Sequence of chain 1.E:
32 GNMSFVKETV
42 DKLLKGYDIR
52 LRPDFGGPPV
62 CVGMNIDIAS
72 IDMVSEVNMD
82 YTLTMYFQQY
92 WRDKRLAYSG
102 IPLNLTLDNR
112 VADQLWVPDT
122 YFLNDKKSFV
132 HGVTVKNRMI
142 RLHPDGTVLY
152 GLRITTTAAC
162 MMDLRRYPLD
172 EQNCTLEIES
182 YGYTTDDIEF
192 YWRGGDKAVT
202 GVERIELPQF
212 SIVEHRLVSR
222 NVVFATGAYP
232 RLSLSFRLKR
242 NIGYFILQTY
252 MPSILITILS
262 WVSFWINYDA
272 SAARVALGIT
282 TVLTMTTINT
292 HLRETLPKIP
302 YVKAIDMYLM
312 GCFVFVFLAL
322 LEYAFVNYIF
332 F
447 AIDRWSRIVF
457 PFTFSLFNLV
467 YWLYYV

This small molecule binds to this protein.
Small molecule (SMILES): CC(=O)N[C@H]1[C@H](O[C@H]2[C@H](O)[C@@H](NC(C)=O)CO[C@@H]2CO)O[C@H](CO)[C@@H](O[C@@H]2O[C@H](CO[C@H]3O[C@H](CO)[C@@H](O)[C@H](O)[C@@H]3O)[C@@H](O)[C@H](O[C@H]3O[C@H](CO)[C@@H](O)[C@H](O)[C@@H]3O)[C@@H]2O)[C@@H]1O

Sequence of chain 1.F:
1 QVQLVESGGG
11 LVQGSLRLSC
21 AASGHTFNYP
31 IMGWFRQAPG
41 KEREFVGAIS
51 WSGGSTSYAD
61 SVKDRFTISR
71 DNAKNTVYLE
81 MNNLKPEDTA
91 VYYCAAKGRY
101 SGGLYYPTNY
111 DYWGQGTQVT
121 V

Binding-site contacts:
Ligand atom N2 contacts residue ARG221 of chain 1.E at 3.3 Å (salt-bridge).
Ligand atom O6 contacts residue TYR29 of chain 1.F at 3.0 Å.
Ligand atom O7 contacts residue ASN174 of chain 1.E at 3.1 Å (h-bond).
Ligand atom C7 contacts residue SER236 of chain 1.E at 4.1 Å.
Ligand atom C8 contacts residue ARG217 of chain 1.E at 4.0 Å.
Ligand atom O3 contacts residue ASP111 of chain 1.F at 3.8 Å.
Ligand atom C5 contacts residue ASN174 of chain 1.E at 3.6 Å.
Ligand atom C6 contacts residue SER220 of chain 1.E at 3.5 Å.
Ligand atom C7 contacts residue ARG221 of chain 1.E at 3.4 Å.
Ligand atom C8 contacts residue SER101 of chain 1.F at 3.6 Å.
Ligand atom N2 contacts residue SER236 of chain 1.E at 3.2 Å (h-bond).
Ligand atom O6 contacts residue ASN28 of chain 1.F at 3.8 Å.
Ligand atom C8 contacts residue ARG221 of chain 1.E at 3.3 Å.
Ligand atom C2 contacts residue SER236 of chain 1.E at 4.0 Å.
Ligand atom C7 contacts residue ARG238 of chain 1.E at 4.0 Å.
Ligand atom O3 contacts residue ARG221 of chain 1.E at 3.2 Å (salt-bridge).
Ligand atom C2 contacts residue ASN174 of chain 1.E at 2.5 Å.
Ligand atom C1 contacts residue ASN174 of chain 1.E at 1.4 Å.
Ligand atom N2 contacts residue ASP111 of chain 1.F at 3.2 Å (salt-bridge).
Ligand atom C8 contacts residue SER236 of chain 1.E at 4.0 Å.
Ligand atom C7 contacts residue ASP111 of chain 1.F at 3.9 Å.
Ligand atom N2 contacts residue ASN174 of chain 1.E at 3.0 Å (h-bond).
Ligand atom O5 contacts residue VAL219 of chain 1.E at 3.6 Å.
Ligand atom O2 contacts residue THR108 of chain 1.F at 3.4 Å (h-bond).
Ligand atom C3 contacts residue SER236 of chain 1.E at 3.9 Å.
Ligand atom O7 contacts residue ARG238 of chain 1.E at 3.9 Å.
Ligand atom C8 contacts residue ARG238 of chain 1.E at 3.3 Å.
Ligand atom O7 contacts residue ARG221 of chain 1.E at 4.0 Å.
Ligand atom O5 contacts residue ASN174 of chain 1.E at 2.3 Å (h-bond).
Ligand atom C2 contacts residue VAL219 of chain 1.E at 3.9 Å (hydrophobic).
Ligand atom O6 contacts residue ARG217 of chain 1.E at 3.5 Å (salt-bridge).
Ligand atom C7 contacts residue ARG217 of chain 1.E at 4.1 Å.
Ligand atom C8 contacts residue ASP111 of chain 1.F at 3.6 Å.
Ligand atom C8 contacts residue ASN174 of chain 1.E at 3.9 Å.
Ligand atom C1 contacts residue TYR29 of chain 1.F at 3.9 Å (hydrophobic).
Ligand atom C6 contacts residue ARG221 of chain 1.E at 4.0 Å.
Ligand atom C3 contacts residue ASN174 of chain 1.E at 3.8 Å.
Ligand atom O3 contacts residue ARG217 of chain 1.E at 3.5 Å (salt-bridge).
Ligand atom C3 contacts residue ASP111 of chain 1.F at 4.0 Å.
Ligand atom C7 contacts residue ASN174 of chain 1.E at 3.2 Å.